Binding-site contacts:
Ligand atom O7 contacts residue ASN223 of chain 1.A at 3.2 Å (h-bond).
Ligand atom C8 contacts residue NAG2 of chain 1.I at 3.7 Å.
Ligand atom C7 contacts residue NAG2 of chain 1.I at 4.3 Å.
Ligand atom C4 contacts residue TRP249 of chain 1.A at 3.7 Å (hydrophobic).
Ligand atom O4 contacts residue TRP249 of chain 1.A at 4.1 Å.
Ligand atom C2 contacts residue ASN223 of chain 1.A at 2.4 Å.
Ligand atom C3 contacts residue NAG2 of chain 1.I at 4.2 Å.
Ligand atom O7 contacts residue TRP249 of chain 1.A at 3.6 Å.
Ligand atom C4 contacts residue ASN223 of chain 1.A at 4.3 Å.
Ligand atom C7 contacts residue ASN223 of chain 1.A at 3.2 Å.
Ligand atom C1 contacts residue ASN223 of chain 1.A at 1.4 Å.
Ligand atom O3 contacts residue TRP249 of chain 1.A at 3.5 Å.
Ligand atom O6 contacts residue NAG2 of chain 1.I at 4.4 Å.
Ligand atom N2 contacts residue ASN223 of chain 1.A at 2.8 Å (h-bond).
Ligand atom O5 contacts residue ASN223 of chain 1.A at 2.4 Å (h-bond).
Ligand atom C8 contacts residue NAG1 of chain 1.I at 3.7 Å.
Ligand atom C8 contacts residue ASN223 of chain 1.A at 4.3 Å.
Ligand atom C6 contacts residue ASN223 of chain 1.A at 4.4 Å.
Ligand atom C5 contacts residue ASN223 of chain 1.A at 3.7 Å.
Ligand atom N2 contacts residue TRP249 of chain 1.A at 3.7 Å.
Ligand atom C3 contacts residue TRP249 of chain 1.A at 4.4 Å (hydrophobic).
Ligand atom O5 contacts residue TRP249 of chain 1.A at 4.4 Å.
Ligand atom C6 contacts residue TRP249 of chain 1.A at 3.9 Å (hydrophobic).
Ligand atom O5 contacts residue NAG2 of chain 1.I at 4.3 Å.
Ligand atom C2 contacts residue TRP249 of chain 1.A at 4.2 Å (hydrophobic).
Ligand atom O7 contacts residue NAG1 of chain 1.I at 3.6 Å.
Ligand atom C7 contacts residue NAG1 of chain 1.I at 4.1 Å.
Ligand atom O3 contacts residue NAG2 of chain 1.I at 3.2 Å.
Ligand atom C1 contacts residue TRP249 of chain 1.A at 3.7 Å (hydrophobic).
Ligand atom C3 contacts residue ASN223 of chain 1.A at 3.8 Å.
Ligand atom C5 contacts residue TRP249 of chain 1.A at 4.4 Å (hydrophobic).
Ligand atom C6 contacts residue NAG2 of chain 1.I at 3.7 Å.
Ligand atom C5 contacts residue NAG2 of chain 1.I at 4.2 Å.
Ligand atom N2 contacts residue NAG2 of chain 1.I at 4.1 Å.
Ligand atom O6 contacts residue TRP249 of chain 1.A at 2.5 Å (h-bond).

A small-molecule ligand and the protein it binds are described below.
Small molecule (SMILES): CC(=O)N[C@H]1[C@H](O[C@H]2[C@H](O)[C@@H](NC(C)=O)CO[C@@H]2CO)O[C@H](CO)[C@@H](O[C@@H]2O[C@H](CO)[C@@H](O)[C@H](O)[C@@H]2O)[C@@H]1O

Sequence of chain 1.A:
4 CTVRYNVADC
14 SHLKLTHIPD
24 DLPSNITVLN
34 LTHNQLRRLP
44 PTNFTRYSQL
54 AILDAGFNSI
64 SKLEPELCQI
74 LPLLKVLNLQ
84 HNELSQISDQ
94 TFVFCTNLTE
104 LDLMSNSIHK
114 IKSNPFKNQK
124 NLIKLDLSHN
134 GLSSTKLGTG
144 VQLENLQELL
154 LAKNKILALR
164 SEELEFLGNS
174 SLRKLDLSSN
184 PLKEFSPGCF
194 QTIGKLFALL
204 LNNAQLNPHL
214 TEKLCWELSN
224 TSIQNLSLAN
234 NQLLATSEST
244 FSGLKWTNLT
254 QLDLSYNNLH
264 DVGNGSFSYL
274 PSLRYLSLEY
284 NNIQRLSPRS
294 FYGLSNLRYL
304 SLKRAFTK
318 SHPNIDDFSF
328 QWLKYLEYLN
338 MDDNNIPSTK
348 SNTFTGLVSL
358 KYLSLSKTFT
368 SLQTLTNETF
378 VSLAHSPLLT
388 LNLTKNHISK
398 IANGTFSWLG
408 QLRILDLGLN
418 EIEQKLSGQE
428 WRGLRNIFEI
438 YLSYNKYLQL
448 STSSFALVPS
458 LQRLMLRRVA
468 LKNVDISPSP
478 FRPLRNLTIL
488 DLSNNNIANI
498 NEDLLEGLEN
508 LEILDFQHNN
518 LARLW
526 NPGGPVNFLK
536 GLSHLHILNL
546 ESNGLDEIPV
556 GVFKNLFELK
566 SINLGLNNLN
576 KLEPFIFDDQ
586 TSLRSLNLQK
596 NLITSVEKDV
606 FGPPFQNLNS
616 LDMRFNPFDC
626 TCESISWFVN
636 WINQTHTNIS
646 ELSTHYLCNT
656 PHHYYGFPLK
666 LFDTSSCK